Binding-site contacts:
Ligand atom C02 contacts residue HEM1 of chain 1.C at 3.7 Å.
Ligand atom C26 contacts residue HEM1 of chain 1.C at 3.4 Å.
Ligand atom C15 contacts residue HEM1 of chain 1.C at 3.1 Å.
Ligand atom C16 contacts residue HEM1 of chain 1.C at 3.7 Å.
Ligand atom C22 contacts residue HEM1 of chain 1.C at 3.3 Å.
Ligand atom N02 contacts residue HEM1 of chain 1.C at 3.4 Å.
Ligand atom N21 contacts residue HEM1 of chain 1.C at 2.5 Å (h-bond).
Ligand atom N19 contacts residue TRP410 of chain 1.A at 3.8 Å.
Ligand atom C09 contacts residue VAL299 of chain 1.A at 3.4 Å (hydrophobic).
Ligand atom C03 contacts residue HEM1 of chain 1.C at 3.5 Å.
Ligand atom C18 contacts residue HEM1 of chain 1.C at 3.6 Å.
Ligand atom N02 contacts residue TRP319 of chain 1.A at 2.9 Å (h-bond).
Ligand atom C14 contacts residue HEM1 of chain 1.C at 3.0 Å.
Ligand atom C07 contacts residue PHE316 of chain 1.A at 3.6 Å (hydrophobic).
Ligand atom N11 contacts residue GLN210 of chain 1.A at 3.3 Å (h-bond).
Ligand atom C05 contacts residue VAL299 of chain 1.A at 3.8 Å (hydrophobic).
Ligand atom C13 contacts residue HEM1 of chain 1.C at 3.5 Å.
Ligand atom N22 contacts residue ARG146 of chain 1.A at 3.5 Å (salt-bridge).
Ligand atom N19 contacts residue H4B1 of chain 1.D at 2.8 Å (h-bond).
Ligand atom C23 contacts residue VAL67 of chain 1.A at 3.7 Å (hydrophobic).
Ligand atom C02 contacts residue GLU324 of chain 1.A at 3.4 Å.
Ligand atom C18 contacts residue H4B1 of chain 1.D at 3.7 Å.
Ligand atom N02 contacts residue GLU324 of chain 1.A at 2.7 Å (salt-bridge).
Ligand atom N02 contacts residue TYR320 of chain 1.A at 3.7 Å.
Ligand atom N19 contacts residue HEM1 of chain 1.C at 2.6 Å (h-bond).
Ligand atom C17 contacts residue HEM1 of chain 1.C at 3.4 Å.
Ligand atom N22 contacts residue HEM1 of chain 1.C at 2.8 Å (h-bond).
Ligand atom C07 contacts residue HEM1 of chain 1.C at 3.5 Å.
Ligand atom C20 contacts residue HEM1 of chain 1.C at 3.5 Å.
Ligand atom C18 contacts residue TRP410 of chain 1.A at 3.8 Å (hydrophobic).
Ligand atom N19 contacts residue GOL1 of chain 1.G at 3.7 Å.
Ligand atom C08 contacts residue GLU324 of chain 1.A at 3.2 Å.
Ligand atom C07 contacts residue PRO297 of chain 1.A at 3.8 Å (hydrophobic).
Ligand atom N01 contacts residue GLU324 of chain 1.A at 2.5 Å (salt-bridge).
Ligand atom C07 contacts residue GLY318 of chain 1.A at 3.8 Å.
Ligand atom C23 contacts residue LEU68 of chain 1.A at 3.8 Å (hydrophobic).
Ligand atom C06 contacts residue GLU324 of chain 1.A at 3.3 Å.
Ligand atom C08 contacts residue HEM1 of chain 1.C at 3.6 Å.
Ligand atom C12 contacts residue GLN210 of chain 1.A at 3.1 Å.
Ligand atom C27 contacts residue TRP37 of chain 1.B at 3.8 Å (hydrophobic).

The protein below binds the small molecule below.
Small molecule (SMILES): Cc1cc(N)nc(CCc2cncc([C@H](CN)Cc3cc(C)cc(N)n3)c2)c1

Sequence of chain 1.A:
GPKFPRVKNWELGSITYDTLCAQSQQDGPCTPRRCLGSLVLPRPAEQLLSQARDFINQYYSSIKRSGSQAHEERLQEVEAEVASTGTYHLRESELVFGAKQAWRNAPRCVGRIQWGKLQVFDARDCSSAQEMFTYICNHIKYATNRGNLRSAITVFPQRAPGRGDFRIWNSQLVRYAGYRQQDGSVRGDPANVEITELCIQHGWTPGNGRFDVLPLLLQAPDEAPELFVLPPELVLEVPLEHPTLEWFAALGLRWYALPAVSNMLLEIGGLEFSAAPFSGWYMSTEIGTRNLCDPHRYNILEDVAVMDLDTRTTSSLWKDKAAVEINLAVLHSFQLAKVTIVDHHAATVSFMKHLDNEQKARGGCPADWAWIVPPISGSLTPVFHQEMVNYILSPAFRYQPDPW

Sequence of chain 1.B:
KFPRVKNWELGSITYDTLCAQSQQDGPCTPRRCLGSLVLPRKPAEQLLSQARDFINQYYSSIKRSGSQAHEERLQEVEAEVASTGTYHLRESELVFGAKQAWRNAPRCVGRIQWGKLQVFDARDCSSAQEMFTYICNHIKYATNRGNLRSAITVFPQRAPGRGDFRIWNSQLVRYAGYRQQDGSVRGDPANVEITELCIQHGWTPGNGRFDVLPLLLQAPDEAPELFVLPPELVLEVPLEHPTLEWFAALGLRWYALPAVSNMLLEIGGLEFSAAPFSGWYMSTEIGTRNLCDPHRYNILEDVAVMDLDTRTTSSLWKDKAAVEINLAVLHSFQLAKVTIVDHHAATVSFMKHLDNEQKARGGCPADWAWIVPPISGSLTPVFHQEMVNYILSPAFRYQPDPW